A small-molecule ligand and the protein it binds are described below.
Small molecule (SMILES): O=c1[nH]cnc2c1ncn2[C@@H]1O[C@H](COP(=O)(O)O)[C@@H](O)[C@H]1O

Sequence of chain 1.E:
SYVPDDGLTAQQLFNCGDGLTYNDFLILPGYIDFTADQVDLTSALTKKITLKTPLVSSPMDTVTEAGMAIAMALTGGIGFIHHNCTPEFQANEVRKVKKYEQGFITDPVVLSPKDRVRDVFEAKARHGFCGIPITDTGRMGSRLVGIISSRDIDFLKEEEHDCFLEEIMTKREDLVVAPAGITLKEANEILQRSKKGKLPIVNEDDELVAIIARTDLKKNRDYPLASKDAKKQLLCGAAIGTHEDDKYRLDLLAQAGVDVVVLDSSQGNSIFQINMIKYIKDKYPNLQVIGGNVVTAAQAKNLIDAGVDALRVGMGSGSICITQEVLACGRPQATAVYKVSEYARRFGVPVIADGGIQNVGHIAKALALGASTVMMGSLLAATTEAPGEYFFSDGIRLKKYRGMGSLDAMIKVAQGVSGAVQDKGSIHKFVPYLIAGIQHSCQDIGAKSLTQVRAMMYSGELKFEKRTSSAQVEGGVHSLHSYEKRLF

Binding-site contacts:
Ligand atom O2' contacts residue ASP369 of chain 1.E at 2.6 Å (salt-bridge).
Ligand atom O3' contacts residue ASP369 of chain 1.E at 2.6 Å (salt-bridge).
Ligand atom C2' contacts residue NAD1 of chain 1.EA at 3.5 Å.
Ligand atom O2' contacts residue ARG327 of chain 1.E at 3.2 Å (salt-bridge).
Ligand atom C4' contacts residue ASP369 of chain 1.E at 3.2 Å.
Ligand atom C2 contacts residue NAD1 of chain 1.EA at 3.4 Å.
Ligand atom O1P contacts residue TYR416 of chain 1.E at 2.4 Å (h-bond).
Ligand atom C1' contacts residue NAD1 of chain 1.EA at 3.3 Å.
Ligand atom O3P contacts residue GLY333 of chain 1.E at 3.3 Å.
Ligand atom O2P contacts residue SER393 of chain 1.E at 2.8 Å (h-bond).
Ligand atom C2 contacts residue GLN446 of chain 1.E at 3.1 Å.
Ligand atom O3' contacts residue SER73 of chain 1.E at 2.8 Å (h-bond).
Ligand atom O6 contacts residue MET419 of chain 1.E at 3.0 Å (h-bond).
Ligand atom N1 contacts residue CYS336 of chain 1.E at 2.9 Å (h-bond).
Ligand atom O2' contacts residue NAD1 of chain 1.EA at 3.0 Å (h-bond).
Ligand atom O6 contacts residue GLY447 of chain 1.E at 3.5 Å.
Ligand atom O2P contacts residue GLY392 of chain 1.E at 3.0 Å (h-bond).
Ligand atom C8 contacts residue MET75 of chain 1.E at 3.5 Å (hydrophobic).
Ligand atom C2 contacts residue CYS336 of chain 1.E at 1.7 Å (hydrophobic).
Ligand atom O6 contacts residue GLY420 of chain 1.E at 2.5 Å (h-bond).
Ligand atom P contacts residue SER393 of chain 1.E at 3.4 Å.
Ligand atom C3' contacts residue SER73 of chain 1.E at 3.3 Å.
Ligand atom C6 contacts residue GLY420 of chain 1.E at 3.5 Å.
Ligand atom O3P contacts residue SER334 of chain 1.E at 2.5 Å (h-bond).
Ligand atom C3' contacts residue ASP369 of chain 1.E at 3.3 Å.
Ligand atom O6 contacts residue GLY418 of chain 1.E at 3.3 Å.
Ligand atom O3P contacts residue GLY371 of chain 1.E at 3.3 Å (h-bond).
Ligand atom O1P contacts residue SER393 of chain 1.E at 2.8 Å (h-bond).
Ligand atom N7 contacts residue MET419 of chain 1.E at 3.1 Å (h-bond).
Ligand atom C4 contacts residue CYS336 of chain 1.E at 2.8 Å (hydrophobic).
Ligand atom C4 contacts residue NAD1 of chain 1.EA at 3.5 Å.
Ligand atom O1P contacts residue GLY392 of chain 1.E at 3.2 Å.
Ligand atom N1 contacts residue GLY447 of chain 1.E at 3.6 Å.
Ligand atom N3 contacts residue NAD1 of chain 1.EA at 3.2 Å.
Ligand atom O5' contacts residue GLY370 of chain 1.E at 3.3 Å.
Ligand atom O1P contacts residue SER334 of chain 1.E at 3.1 Å (h-bond).
Ligand atom N1 contacts residue GLN446 of chain 1.E at 2.4 Å (h-bond).
Ligand atom C6 contacts residue GLN446 of chain 1.E at 3.5 Å.
Ligand atom N3 contacts residue CYS336 of chain 1.E at 1.6 Å (h-bond).
Ligand atom C5 contacts residue ILE335 of chain 1.E at 3.5 Å (hydrophobic).